Sequence of chain 58.C:
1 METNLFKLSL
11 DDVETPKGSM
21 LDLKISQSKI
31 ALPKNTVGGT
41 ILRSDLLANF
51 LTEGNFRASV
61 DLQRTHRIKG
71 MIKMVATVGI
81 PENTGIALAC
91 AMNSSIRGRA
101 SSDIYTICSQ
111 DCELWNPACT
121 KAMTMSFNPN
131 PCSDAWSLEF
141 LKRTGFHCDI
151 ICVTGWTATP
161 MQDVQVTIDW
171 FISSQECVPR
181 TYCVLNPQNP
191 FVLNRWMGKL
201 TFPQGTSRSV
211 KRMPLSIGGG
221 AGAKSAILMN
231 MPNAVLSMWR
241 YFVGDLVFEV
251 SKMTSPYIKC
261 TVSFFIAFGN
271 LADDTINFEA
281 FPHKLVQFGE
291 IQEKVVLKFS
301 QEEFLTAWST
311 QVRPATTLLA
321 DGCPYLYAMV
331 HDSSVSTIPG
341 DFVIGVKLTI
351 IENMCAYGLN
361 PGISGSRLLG

Sequence of chain 39.C:
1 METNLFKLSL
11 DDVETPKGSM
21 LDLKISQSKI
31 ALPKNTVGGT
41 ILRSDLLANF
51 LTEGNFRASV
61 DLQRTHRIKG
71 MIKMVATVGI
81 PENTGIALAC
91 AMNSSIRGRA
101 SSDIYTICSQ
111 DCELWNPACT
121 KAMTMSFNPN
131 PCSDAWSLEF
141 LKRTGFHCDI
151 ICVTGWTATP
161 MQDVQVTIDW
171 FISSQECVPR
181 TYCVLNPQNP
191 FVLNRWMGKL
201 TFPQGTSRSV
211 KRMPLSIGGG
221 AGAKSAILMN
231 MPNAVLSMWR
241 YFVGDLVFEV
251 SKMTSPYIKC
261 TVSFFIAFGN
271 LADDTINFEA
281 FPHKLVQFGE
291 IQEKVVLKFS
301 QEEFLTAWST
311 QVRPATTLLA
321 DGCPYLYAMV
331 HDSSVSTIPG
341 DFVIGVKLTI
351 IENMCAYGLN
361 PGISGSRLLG

Binding-site contacts:
Ligand atom C1' contacts residue PRO190 of chain 58.C at 3.9 Å (hydrophobic).
Ligand atom P contacts residue LYS7 of chain 39.C at 3.2 Å.
Ligand atom C5' contacts residue THR124 of chain 58.C at 3.5 Å.
Ligand atom P contacts residue SER126 of chain 58.C at 3.7 Å.
Ligand atom C2 contacts residue VAL192 of chain 58.C at 3.7 Å (hydrophobic).
Ligand atom O2' contacts residue ARG180 of chain 58.C at 3.9 Å.
Ligand atom O4' contacts residue ARG180 of chain 58.C at 4.0 Å.
Ligand atom O2' contacts residue MET125 of chain 58.C at 3.6 Å.
Ligand atom C6 contacts residue ILE350 of chain 58.C at 3.8 Å (hydrophobic).
Ligand atom C4 contacts residue VAL192 of chain 58.C at 3.9 Å (hydrophobic).
Ligand atom C4' contacts residue SER126 of chain 58.C at 3.4 Å.
Ligand atom N3 contacts residue VAL192 of chain 58.C at 3.4 Å.
Ligand atom C5' contacts residue SER126 of chain 58.C at 3.9 Å.
Ligand atom C1' contacts residue ARG180 of chain 58.C at 3.7 Å.
Ligand atom O2' contacts residue MET1 of chain 39.C at 3.2 Å (h-bond).
Ligand atom OP1 contacts residue ASN4 of chain 39.C at 3.5 Å.
Ligand atom P contacts residue THR3 of chain 39.C at 3.9 Å.
Ligand atom N6 contacts residue THR349 of chain 58.C at 3.9 Å.
Ligand atom C4' contacts residue THR124 of chain 58.C at 3.6 Å.
Ligand atom OP1 contacts residue THR3 of chain 39.C at 2.9 Å (h-bond).
Ligand atom OP2 contacts residue LYS7 of chain 39.C at 2.6 Å (salt-bridge).
Ligand atom N7 contacts residue ILE350 of chain 58.C at 3.8 Å.
Ligand atom O5' contacts residue LYS7 of chain 39.C at 3.4 Å (salt-bridge).
Ligand atom N6 contacts residue ILE350 of chain 58.C at 4.0 Å.
Ligand atom O2' contacts residue SER126 of chain 58.C at 3.6 Å (h-bond).
Ligand atom C5 contacts residue ILE350 of chain 58.C at 3.6 Å (hydrophobic).
Ligand atom C5' contacts residue GLU2 of chain 39.C at 3.2 Å.
Ligand atom O3' contacts residue GLU2 of chain 39.C at 3.6 Å.
Ligand atom OP1 contacts residue THR124 of chain 58.C at 4.0 Å.
Ligand atom N3 contacts residue ARG180 of chain 58.C at 4.0 Å.
Ligand atom OP1 contacts residue LYS7 of chain 39.C at 3.4 Å (salt-bridge).
Ligand atom O4' contacts residue PRO190 of chain 58.C at 3.2 Å.
Ligand atom O4' contacts residue MET1 of chain 39.C at 3.7 Å.
Ligand atom OP1 contacts residue THR124 of chain 58.C at 3.8 Å.
Ligand atom C4' contacts residue GLU2 of chain 39.C at 3.5 Å.
Ligand atom O3' contacts residue THR3 of chain 39.C at 3.8 Å.
Ligand atom OP1 contacts residue SER126 of chain 58.C at 2.8 Å (h-bond).
Ligand atom C2 contacts residue ARG180 of chain 58.C at 3.6 Å.
Ligand atom O3' contacts residue SER126 of chain 58.C at 3.3 Å.
Ligand atom C4' contacts residue MET1 of chain 39.C at 3.9 Å (hydrophobic).

This small molecule binds to this protein.
Small molecule (SMILES): Nc1ccn([C@@H]2O[C@H](CO[P](=O)(O)O[C@H]3[C@@H](O)[C@H](n4ccc(=O)[nH]c4=O)O[C@@H]3CO[P](=O)(O)O[C@H]3[C@@H](O)[C@H](n4ccc(N)nc4=O)O[C@@H]3CO[P](=O)(O)O[C@H]3[C@@H](O)[C@H](n4ccc(=O)[nH]c4=O)O[C@@H]3CO[P](=O)(O)O[C@H]3[C@@H](O)[C@H](n4cnc5c(=O)nc(N)[nH]c54)O[C@@H]3CO[P](=O)(O)O[C@H]3[C@@H](O)[C@H](n4cnc5c(N)ncnc54)O[C@@H]3CO)[C@@H](O)[C@H]2O)c(=O)n1